Sequence of chain 10.B:
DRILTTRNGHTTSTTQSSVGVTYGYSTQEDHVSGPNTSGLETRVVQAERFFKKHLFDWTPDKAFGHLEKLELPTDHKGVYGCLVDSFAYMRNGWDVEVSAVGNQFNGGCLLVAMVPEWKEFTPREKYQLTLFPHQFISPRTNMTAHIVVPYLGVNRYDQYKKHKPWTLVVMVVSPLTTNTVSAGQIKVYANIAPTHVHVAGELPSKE

Binding-site contacts:
Ligand atom O contacts residue ILE14 of chain 10.B at 3.5 Å (h-bond).
Ligand atom O contacts residue ILE14 of chain 10.B at 3.1 Å.
Ligand atom N contacts residue THR16 of chain 10.B at 2.9 Å (h-bond).
Ligand atom CD2 contacts residue ASP106 of chain 10.B at 4.1 Å.
Ligand atom N contacts residue ILE14 of chain 10.B at 3.5 Å.
Ligand atom CA contacts residue ARG18 of chain 10.B at 3.8 Å.
Ligand atom C contacts residue THR16 of chain 10.B at 4.2 Å.
Ligand atom CA contacts residue ASP12 of chain 10.B at 3.7 Å.
Ligand atom C contacts residue THR16 of chain 10.B at 3.7 Å.
Ligand atom CD1 contacts residue ASP12 of chain 10.B at 3.8 Å.
Ligand atom CB contacts residue LEU15 of chain 10.B at 4.1 Å (hydrophobic).
Ligand atom CB contacts residue THR17 of chain 10.B at 4.0 Å.
Ligand atom O contacts residue THR17 of chain 10.B at 3.8 Å.
Ligand atom O contacts residue THR16 of chain 10.B at 3.1 Å (h-bond).
Ligand atom N contacts residue ILE14 of chain 10.B at 3.0 Å (h-bond).
Ligand atom C contacts residue ILE14 of chain 10.B at 3.4 Å (hydrophobic).
Ligand atom CA contacts residue THR16 of chain 10.B at 3.6 Å.
Ligand atom C contacts residue ARG18 of chain 10.B at 4.1 Å.
Ligand atom CD2 contacts residue VAL32 of chain 10.B at 3.9 Å (hydrophobic).
Ligand atom CA contacts residue ILE14 of chain 10.B at 3.3 Å (hydrophobic).
Ligand atom CG contacts residue THR16 of chain 10.B at 4.0 Å.
Ligand atom O contacts residue ARG18 of chain 10.B at 3.6 Å (salt-bridge).
Ligand atom CD1 contacts residue TYR34 of chain 10.B at 3.0 Å (hydrophobic).
Ligand atom CE1 contacts residue ASP12 of chain 10.B at 3.5 Å.
Ligand atom CG contacts residue THR17 of chain 10.B at 4.3 Å.
Ligand atom C contacts residue ILE14 of chain 10.B at 3.6 Å (hydrophobic).
Ligand atom CB contacts residue THR16 of chain 10.B at 4.2 Å.
Ligand atom CB contacts residue ARG18 of chain 10.B at 4.2 Å.
Ligand atom CB contacts residue ILE14 of chain 10.B at 4.1 Å (hydrophobic).
Ligand atom C contacts residue ARG18 of chain 10.B at 3.8 Å.
Ligand atom CD1 contacts residue THR16 of chain 10.B at 3.1 Å.
Ligand atom CD2 contacts residue HIS157 of chain 10.B at 3.7 Å.
Ligand atom CG contacts residue ILE14 of chain 10.B at 4.2 Å (hydrophobic).
Ligand atom CD1 contacts residue ILE14 of chain 10.B at 3.6 Å (hydrophobic).
Ligand atom CD2 contacts residue THR17 of chain 10.B at 3.7 Å.
Ligand atom CA contacts residue ILE14 of chain 10.B at 4.0 Å (hydrophobic).
Ligand atom N contacts residue ASP12 of chain 10.B at 4.1 Å.
Ligand atom O contacts residue LEU15 of chain 10.B at 3.5 Å.
Ligand atom O contacts residue ARG18 of chain 10.B at 3.0 Å (salt-bridge).
Ligand atom C contacts residue ILE14 of chain 10.B at 4.2 Å (hydrophobic).

The protein below binds the small molecule below.
Small molecule (SMILES): CC(C)C[C@H](NC(=O)[C@H](C)NC(=O)CNC(=O)[C@@H](N)Cc1ccccc1)C(=O)N[C@@H](CC(C)C)C(=O)N[C@@H](C)C(=O)O